Sequence of chain 1.C:
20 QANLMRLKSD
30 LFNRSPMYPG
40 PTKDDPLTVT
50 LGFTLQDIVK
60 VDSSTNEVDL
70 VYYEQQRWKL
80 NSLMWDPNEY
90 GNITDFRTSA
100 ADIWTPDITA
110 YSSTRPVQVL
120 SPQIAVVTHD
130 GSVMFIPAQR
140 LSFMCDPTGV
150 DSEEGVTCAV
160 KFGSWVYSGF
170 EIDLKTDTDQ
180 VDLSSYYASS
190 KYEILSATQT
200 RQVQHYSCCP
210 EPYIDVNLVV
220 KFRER

The protein below binds the small molecule below.
Small molecule (SMILES): C[C@@H]1C[C@@H]2[C@H]3Cn4c(cccc4=O)[C@@H](CN2C)[C@H]31

Sequence of chain 1.D:
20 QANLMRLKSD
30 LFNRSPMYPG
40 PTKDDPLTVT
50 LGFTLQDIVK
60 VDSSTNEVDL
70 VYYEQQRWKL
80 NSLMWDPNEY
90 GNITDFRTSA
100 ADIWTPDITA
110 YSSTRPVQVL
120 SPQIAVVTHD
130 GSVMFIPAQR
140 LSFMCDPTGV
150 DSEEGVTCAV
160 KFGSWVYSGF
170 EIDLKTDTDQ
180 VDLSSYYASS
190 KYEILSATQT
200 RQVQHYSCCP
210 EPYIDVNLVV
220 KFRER

Binding-site contacts:
Ligand atom C13 contacts residue TYR212 of chain 1.D at 3.5 Å (hydrophobic).
Ligand atom C5 contacts residue TYR72 of chain 1.C at 4.2 Å (hydrophobic).
Ligand atom C5 contacts residue TYR205 of chain 1.D at 3.8 Å (hydrophobic).
Ligand atom C10 contacts residue CYS208 of chain 1.D at 3.9 Å (hydrophobic).
Ligand atom C2 contacts residue TRP164 of chain 1.D at 3.7 Å (hydrophobic).
Ligand atom C13 contacts residue MET133 of chain 1.C at 3.8 Å (hydrophobic).
Ligand atom O contacts residue ILE135 of chain 1.C at 3.7 Å.
Ligand atom C contacts residue VAL165 of chain 1.D at 3.9 Å (hydrophobic).
Ligand atom C9 contacts residue TYR212 of chain 1.D at 3.9 Å (hydrophobic).
Ligand atom C6 contacts residue TYR205 of chain 1.D at 3.8 Å (hydrophobic).
Ligand atom C10 contacts residue TRP164 of chain 1.D at 4.0 Å (hydrophobic).
Ligand atom C14 contacts residue VAL165 of chain 1.D at 3.7 Å (hydrophobic).
Ligand atom C14 contacts residue MET133 of chain 1.C at 4.1 Å (hydrophobic).
Ligand atom C contacts residue ILE135 of chain 1.C at 4.0 Å (hydrophobic).
Ligand atom C1 contacts residue ILE135 of chain 1.C at 4.1 Å (hydrophobic).
Ligand atom C12 contacts residue TYR212 of chain 1.D at 3.1 Å (hydrophobic).
Ligand atom C5 contacts residue CYS207 of chain 1.D at 3.5 Å (hydrophobic).
Ligand atom C9 contacts residue TRP164 of chain 1.D at 3.4 Å (hydrophobic).
Ligand atom N contacts residue ILE135 of chain 1.C at 4.0 Å.
Ligand atom C4 contacts residue CYS207 of chain 1.D at 3.7 Å (hydrophobic).
Ligand atom C8 contacts residue TYR110 of chain 1.D at 3.5 Å (hydrophobic).
Ligand atom N1 contacts residue TRP164 of chain 1.D at 2.8 Å (h-bond).
Ligand atom C12 contacts residue TRP164 of chain 1.D at 4.1 Å (hydrophobic).
Ligand atom O contacts residue VAL165 of chain 1.D at 3.5 Å.
Ligand atom C12 contacts residue CYS208 of chain 1.D at 3.8 Å (hydrophobic).
Ligand atom C1 contacts residue TRP164 of chain 1.D at 3.2 Å (hydrophobic).
Ligand atom C13 contacts residue VAL165 of chain 1.D at 3.8 Å (hydrophobic).
Ligand atom C3 contacts residue CYS207 of chain 1.D at 3.7 Å (hydrophobic).
Ligand atom O contacts residue TRP164 of chain 1.D at 3.3 Å.
Ligand atom C8 contacts residue SER163 of chain 1.D at 3.5 Å.
Ligand atom C4 contacts residue TYR205 of chain 1.D at 3.7 Å (hydrophobic).
Ligand atom C11 contacts residue TYR212 of chain 1.D at 4.1 Å (hydrophobic).
Ligand atom C11 contacts residue TRP164 of chain 1.D at 3.5 Å (hydrophobic).
Ligand atom C11 contacts residue CYS208 of chain 1.D at 4.1 Å (hydrophobic).
Ligand atom C14 contacts residue TRP164 of chain 1.D at 4.0 Å (hydrophobic).
Ligand atom N contacts residue TRP164 of chain 1.D at 3.1 Å (h-bond).
Ligand atom C7 contacts residue TRP164 of chain 1.D at 3.6 Å (hydrophobic).
Ligand atom C contacts residue TRP164 of chain 1.D at 3.4 Å (hydrophobic).
Ligand atom C10 contacts residue CYS207 of chain 1.D at 4.0 Å (hydrophobic).
Ligand atom C8 contacts residue TRP164 of chain 1.D at 3.2 Å (hydrophobic).